Binding-site contacts:
Ligand atom C3C contacts residue TYR128 of chain 20.A at 3.9 Å (hydrophobic).
Ligand atom C7C contacts residue VAL191 of chain 20.A at 4.0 Å (hydrophobic).
Ligand atom C4 contacts residue MET224 of chain 20.A at 3.8 Å (hydrophobic).
Ligand atom C1C contacts residue TYR152 of chain 20.A at 4.0 Å (hydrophobic).
Ligand atom N2 contacts residue PRO174 of chain 20.A at 3.9 Å.
Ligand atom C2C contacts residue TYR152 of chain 20.A at 4.0 Å (hydrophobic).
Ligand atom C6C contacts residue VAL191 of chain 20.A at 3.2 Å (hydrophobic).
Ligand atom C3C contacts residue VAL188 of chain 20.A at 3.3 Å (hydrophobic).
Ligand atom C5C contacts residue TYR128 of chain 20.A at 3.5 Å (hydrophobic).
Ligand atom CM1 contacts residue SER107 of chain 20.A at 3.9 Å.
Ligand atom C7C contacts residue TYR128 of chain 20.A at 3.6 Å (hydrophobic).
Ligand atom C31 contacts residue PRO174 of chain 20.A at 3.4 Å (hydrophobic).
Ligand atom C5B contacts residue TYR197 of chain 20.A at 3.8 Å (hydrophobic).
Ligand atom O1 contacts residue PHE186 of chain 20.A at 3.5 Å.
Ligand atom C5C contacts residue ILE104 of chain 20.A at 3.8 Å (hydrophobic).
Ligand atom C4C contacts residue ILE104 of chain 20.A at 3.9 Å (hydrophobic).
Ligand atom C4 contacts residue PHE186 of chain 20.A at 3.6 Å (hydrophobic).
Ligand atom O1B contacts residue ILE104 of chain 20.A at 3.9 Å.
Ligand atom C5B contacts residue LEU106 of chain 20.A at 3.8 Å (hydrophobic).
Ligand atom C31 contacts residue ALA150 of chain 20.A at 3.1 Å (hydrophobic).
Ligand atom C3 contacts residue PRO174 of chain 20.A at 3.8 Å (hydrophobic).
Ligand atom C4A contacts residue ASN198 of chain 20.A at 3.9 Å.
Ligand atom O1 contacts residue ALA24 of chain 20.C at 3.6 Å.
Ligand atom C4 contacts residue TYR152 of chain 20.A at 3.9 Å (hydrophobic).
Ligand atom C6B contacts residue TYR197 of chain 20.A at 3.7 Å (hydrophobic).
Ligand atom N2 contacts residue ALA24 of chain 20.C at 3.4 Å.
Ligand atom C6B contacts residue LEU106 of chain 20.A at 4.0 Å (hydrophobic).
Ligand atom O1B contacts residue TYR128 of chain 20.A at 3.9 Å.
Ligand atom C2C contacts residue VAL188 of chain 20.A at 3.2 Å (hydrophobic).
Ligand atom C7C contacts residue TYR197 of chain 20.A at 3.8 Å (hydrophobic).
Ligand atom C4C contacts residue TYR152 of chain 20.A at 3.8 Å (hydrophobic).
Ligand atom N2 contacts residue PHE186 of chain 20.A at 3.7 Å.
Ligand atom C4B contacts residue LEU106 of chain 20.A at 4.0 Å (hydrophobic).
Ligand atom C5 contacts residue PHE186 of chain 20.A at 3.5 Å (hydrophobic).
Ligand atom C5 contacts residue TYR152 of chain 20.A at 3.8 Å (hydrophobic).
Ligand atom C31 contacts residue VAL176 of chain 20.A at 3.3 Å (hydrophobic).
Ligand atom O1 contacts residue VAL188 of chain 20.A at 3.8 Å.
Ligand atom C3 contacts residue PHE186 of chain 20.A at 3.8 Å (hydrophobic).
Ligand atom O1 contacts residue TYR152 of chain 20.A at 3.9 Å.
Ligand atom C31 contacts residue SER175 of chain 20.A at 3.6 Å.

A protein and the small-molecule ligand that binds it are described below.
Small molecule (SMILES): Cc1cc(CCCCCCCOc2ccc(C3=N[C@@H](C)CO3)cc2)on1

Sequence of chain 20.C:
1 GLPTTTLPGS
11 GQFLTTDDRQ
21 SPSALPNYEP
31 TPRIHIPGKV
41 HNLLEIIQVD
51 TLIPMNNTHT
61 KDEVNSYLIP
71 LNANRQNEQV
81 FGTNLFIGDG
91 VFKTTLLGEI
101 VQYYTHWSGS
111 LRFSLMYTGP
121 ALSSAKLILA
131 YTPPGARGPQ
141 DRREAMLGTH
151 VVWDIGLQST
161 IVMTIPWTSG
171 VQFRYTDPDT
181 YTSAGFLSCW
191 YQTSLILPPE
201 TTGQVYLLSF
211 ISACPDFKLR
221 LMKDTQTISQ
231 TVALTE

Sequence of chain 20.A:
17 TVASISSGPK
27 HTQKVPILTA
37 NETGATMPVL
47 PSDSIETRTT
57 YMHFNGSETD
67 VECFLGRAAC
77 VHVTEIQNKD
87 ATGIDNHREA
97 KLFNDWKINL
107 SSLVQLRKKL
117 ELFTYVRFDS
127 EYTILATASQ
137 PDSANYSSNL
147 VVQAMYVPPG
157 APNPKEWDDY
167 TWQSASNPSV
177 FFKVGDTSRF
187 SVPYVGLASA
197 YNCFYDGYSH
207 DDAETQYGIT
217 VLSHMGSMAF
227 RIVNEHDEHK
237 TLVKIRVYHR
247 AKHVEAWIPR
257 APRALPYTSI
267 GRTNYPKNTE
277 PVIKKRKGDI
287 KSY